Binding-site contacts:
Ligand atom C contacts residue HIS62 of chain 1.G at 3.7 Å.
Ligand atom CA contacts residue TRP70 of chain 1.G at 4.2 Å (hydrophobic).
Ligand atom CD contacts residue TRP64 of chain 1.G at 3.5 Å (hydrophobic).
Ligand atom CA contacts residue TRP64 of chain 1.G at 4.1 Å (hydrophobic).
Ligand atom NE2 contacts residue HIS62 of chain 1.G at 3.0 Å (h-bond).
Ligand atom CB contacts residue TRP64 of chain 1.G at 3.9 Å (hydrophobic).
Ligand atom CG contacts residue TRP64 of chain 1.G at 4.3 Å (hydrophobic).
Ligand atom OAD contacts residue HIS62 of chain 1.G at 3.8 Å.
Ligand atom CD contacts residue TRP70 of chain 1.G at 3.5 Å (hydrophobic).
Ligand atom OAC contacts residue TRP64 of chain 1.G at 4.3 Å.
Ligand atom CB contacts residue TRP70 of chain 1.G at 4.4 Å (hydrophobic).
Ligand atom CG contacts residue TRP70 of chain 1.G at 3.5 Å (hydrophobic).
Ligand atom O contacts residue HIS62 of chain 1.G at 3.5 Å.
Ligand atom CD contacts residue PHE86 of chain 1.G at 4.2 Å (hydrophobic).
Ligand atom OAD contacts residue TRP70 of chain 1.G at 3.6 Å.
Ligand atom OE1 contacts residue HIS62 of chain 1.G at 3.9 Å.
Ligand atom O contacts residue TRP64 of chain 1.G at 3.2 Å (h-bond).
Ligand atom CB contacts residue TRP84 of chain 1.G at 3.3 Å (hydrophobic).
Ligand atom CG contacts residue PHE86 of chain 1.G at 4.3 Å (hydrophobic).
Ligand atom OAD contacts residue VAL61 of chain 1.G at 3.8 Å.
Ligand atom C contacts residue TRP64 of chain 1.G at 3.3 Å (hydrophobic).
Ligand atom CD contacts residue HIS62 of chain 1.G at 3.9 Å.
Ligand atom CG contacts residue TRP84 of chain 1.G at 3.8 Å (hydrophobic).
Ligand atom OAC contacts residue TRP84 of chain 1.G at 3.8 Å.
Ligand atom OE1 contacts residue PHE86 of chain 1.G at 3.4 Å.
Ligand atom OE1 contacts residue TRP70 of chain 1.G at 3.5 Å.
Ligand atom OE1 contacts residue SER63 of chain 1.G at 3.5 Å.
Ligand atom CD contacts residue SER63 of chain 1.G at 4.2 Å.
Ligand atom NE2 contacts residue SER63 of chain 1.G at 4.2 Å.
Ligand atom NE2 contacts residue TRP70 of chain 1.G at 4.2 Å.
Ligand atom OE1 contacts residue TRP64 of chain 1.G at 3.0 Å (h-bond).
Ligand atom NE2 contacts residue TRP64 of chain 1.G at 3.0 Å (h-bond).
Ligand atom CAO contacts residue TRP70 of chain 1.G at 4.4 Å (hydrophobic).

Sequence of chain 1.G:
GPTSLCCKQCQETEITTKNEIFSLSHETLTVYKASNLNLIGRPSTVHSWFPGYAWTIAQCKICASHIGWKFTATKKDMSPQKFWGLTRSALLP

This protein binds this small molecule.
Small molecule (SMILES): O=C1CC[C@@H](N2C(=O)c3ccccc3C2=O)C(=O)N1